Sequence of chain 1.A:
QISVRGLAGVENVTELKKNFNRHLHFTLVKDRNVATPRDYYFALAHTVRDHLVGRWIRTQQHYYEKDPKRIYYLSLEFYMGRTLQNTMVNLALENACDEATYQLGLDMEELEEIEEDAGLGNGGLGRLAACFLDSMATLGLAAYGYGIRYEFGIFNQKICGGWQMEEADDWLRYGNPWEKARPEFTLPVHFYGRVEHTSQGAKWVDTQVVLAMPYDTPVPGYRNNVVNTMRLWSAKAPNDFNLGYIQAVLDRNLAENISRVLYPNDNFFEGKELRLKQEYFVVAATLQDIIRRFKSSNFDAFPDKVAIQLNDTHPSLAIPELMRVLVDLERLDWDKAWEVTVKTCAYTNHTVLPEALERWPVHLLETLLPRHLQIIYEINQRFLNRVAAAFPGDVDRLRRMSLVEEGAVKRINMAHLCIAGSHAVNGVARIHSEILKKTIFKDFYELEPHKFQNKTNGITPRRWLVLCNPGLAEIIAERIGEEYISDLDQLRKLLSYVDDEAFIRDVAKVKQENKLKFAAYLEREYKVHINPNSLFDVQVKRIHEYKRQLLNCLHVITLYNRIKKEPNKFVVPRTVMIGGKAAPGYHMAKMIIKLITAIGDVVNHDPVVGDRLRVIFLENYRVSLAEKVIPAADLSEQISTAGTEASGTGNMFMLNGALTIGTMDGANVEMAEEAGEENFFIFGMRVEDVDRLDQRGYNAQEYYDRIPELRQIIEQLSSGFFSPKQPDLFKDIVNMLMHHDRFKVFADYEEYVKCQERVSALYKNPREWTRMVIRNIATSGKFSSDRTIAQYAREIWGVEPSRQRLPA

Binding-site contacts:
Ligand atom C3 contacts residue GLY676 of chain 1.A at 3.7 Å.
Ligand atom C6 contacts residue HIS378 of chain 1.A at 3.5 Å.
Ligand atom O5 contacts residue HIS378 of chain 1.A at 3.9 Å.
Ligand atom O10 contacts residue ASP284 of chain 1.A at 3.5 Å (salt-bridge).
Ligand atom O10 contacts residue ASN285 of chain 1.A at 3.9 Å.
Ligand atom O6 contacts residue VAL456 of chain 1.A at 3.8 Å.
Ligand atom C5 contacts residue LEU137 of chain 1.A at 3.8 Å (hydrophobic).
Ligand atom C2 contacts residue GLU673 of chain 1.A at 3.7 Å.
Ligand atom C5 contacts residue GLY136 of chain 1.A at 3.7 Å.
Ligand atom C8 contacts residue HIS378 of chain 1.A at 3.9 Å.
Ligand atom O4 contacts residue GLY676 of chain 1.A at 2.9 Å (h-bond).
Ligand atom O10 contacts residue LEU137 of chain 1.A at 3.0 Å (h-bond).
Ligand atom C4 contacts residue GLY676 of chain 1.A at 3.8 Å.
Ligand atom N3 contacts residue ASN285 of chain 1.A at 3.6 Å (h-bond).
Ligand atom N2 contacts residue ASN285 of chain 1.A at 3.5 Å (h-bond).
Ligand atom F3 contacts residue ALA674 of chain 1.A at 3.3 Å.
Ligand atom O2 contacts residue TYR574 of chain 1.A at 3.1 Å (h-bond).
Ligand atom O6 contacts residue ASN485 of chain 1.A at 2.9 Å (h-bond).
Ligand atom C7 contacts residue HIS378 of chain 1.A at 3.3 Å.
Ligand atom C6 contacts residue GLY136 of chain 1.A at 3.7 Å.
Ligand atom O4 contacts residue SER675 of chain 1.A at 3.6 Å.
Ligand atom F3 contacts residue GLY676 of chain 1.A at 3.1 Å.
Ligand atom N2 contacts residue LEU137 of chain 1.A at 3.6 Å.
Ligand atom F3 contacts residue GLU673 of chain 1.A at 3.2 Å.
Ligand atom C10 contacts residue LEU137 of chain 1.A at 3.5 Å (hydrophobic).
Ligand atom C9 contacts residue ASN285 of chain 1.A at 3.7 Å.
Ligand atom O6 contacts residue HIS378 of chain 1.A at 2.7 Å (h-bond).
Ligand atom C7 contacts residue ASN285 of chain 1.A at 3.5 Å.
Ligand atom C2 contacts residue HIS378 of chain 1.A at 3.6 Å.
Ligand atom C10 contacts residue ASN285 of chain 1.A at 3.4 Å.
Ligand atom O5 contacts residue LEU137 of chain 1.A at 3.6 Å.
Ligand atom O2 contacts residue GLU673 of chain 1.A at 2.8 Å (salt-bridge).
Ligand atom C3 contacts residue GLU673 of chain 1.A at 3.6 Å.
Ligand atom O4 contacts residue ASN485 of chain 1.A at 3.5 Å (h-bond).
Ligand atom C8 contacts residue ASN285 of chain 1.A at 3.5 Å.
Ligand atom N1 contacts residue ASN285 of chain 1.A at 3.4 Å (h-bond).
Ligand atom C6 contacts residue ASN485 of chain 1.A at 3.4 Å.
Ligand atom O2 contacts residue ASN285 of chain 1.A at 3.3 Å (h-bond).
Ligand atom F3 contacts residue SER675 of chain 1.A at 2.9 Å.
Ligand atom O10 contacts residue GLY136 of chain 1.A at 3.4 Å (h-bond).

A protein and the small-molecule ligand that binds it are described below.
Small molecule (SMILES): Nc1ccn([C@@H]2O[C@H](CO)[C@@H](O)[C@H](F)[C@H]2O)c(=O)n1